Binding-site contacts:
Ligand atom C8 contacts residue ASN120 of chain 1.A at 4.1 Å.
Ligand atom C6 contacts residue ASP462 of chain 1.A at 3.6 Å.
Ligand atom C5 contacts residue GLN133 of chain 1.A at 4.4 Å.
Ligand atom O5 contacts residue ASN120 of chain 1.A at 2.6 Å (h-bond).
Ligand atom C3 contacts residue ASN120 of chain 1.A at 3.9 Å.
Ligand atom C6 contacts residue GLN133 of chain 1.A at 4.1 Å.
Ligand atom C1 contacts residue ASN120 of chain 1.A at 1.6 Å.
Ligand atom C5 contacts residue ASP462 of chain 1.A at 4.1 Å.
Ligand atom C2 contacts residue ASN120 of chain 1.A at 2.6 Å.
Ligand atom C7 contacts residue ASN120 of chain 1.A at 3.0 Å.
Ligand atom O7 contacts residue ASN120 of chain 1.A at 2.6 Å.
Ligand atom C1 contacts residue GLU118 of chain 1.A at 4.2 Å.
Ligand atom C4 contacts residue ASN120 of chain 1.A at 4.4 Å.
Ligand atom O6 contacts residue GLN133 of chain 1.A at 4.0 Å.
Ligand atom O5 contacts residue GLN133 of chain 1.A at 3.5 Å (h-bond).
Ligand atom C5 contacts residue ASN120 of chain 1.A at 3.9 Å.
Ligand atom O5 contacts residue ASP462 of chain 1.A at 4.2 Å.
Ligand atom O5 contacts residue GLU118 of chain 1.A at 4.3 Å.
Ligand atom C8 contacts residue THR111 of chain 1.A at 4.4 Å.
Ligand atom C8 contacts residue LEU109 of chain 1.A at 4.4 Å (hydrophobic).
Ligand atom N2 contacts residue ASN120 of chain 1.A at 2.9 Å (h-bond).

Sequence of chain 1.A:
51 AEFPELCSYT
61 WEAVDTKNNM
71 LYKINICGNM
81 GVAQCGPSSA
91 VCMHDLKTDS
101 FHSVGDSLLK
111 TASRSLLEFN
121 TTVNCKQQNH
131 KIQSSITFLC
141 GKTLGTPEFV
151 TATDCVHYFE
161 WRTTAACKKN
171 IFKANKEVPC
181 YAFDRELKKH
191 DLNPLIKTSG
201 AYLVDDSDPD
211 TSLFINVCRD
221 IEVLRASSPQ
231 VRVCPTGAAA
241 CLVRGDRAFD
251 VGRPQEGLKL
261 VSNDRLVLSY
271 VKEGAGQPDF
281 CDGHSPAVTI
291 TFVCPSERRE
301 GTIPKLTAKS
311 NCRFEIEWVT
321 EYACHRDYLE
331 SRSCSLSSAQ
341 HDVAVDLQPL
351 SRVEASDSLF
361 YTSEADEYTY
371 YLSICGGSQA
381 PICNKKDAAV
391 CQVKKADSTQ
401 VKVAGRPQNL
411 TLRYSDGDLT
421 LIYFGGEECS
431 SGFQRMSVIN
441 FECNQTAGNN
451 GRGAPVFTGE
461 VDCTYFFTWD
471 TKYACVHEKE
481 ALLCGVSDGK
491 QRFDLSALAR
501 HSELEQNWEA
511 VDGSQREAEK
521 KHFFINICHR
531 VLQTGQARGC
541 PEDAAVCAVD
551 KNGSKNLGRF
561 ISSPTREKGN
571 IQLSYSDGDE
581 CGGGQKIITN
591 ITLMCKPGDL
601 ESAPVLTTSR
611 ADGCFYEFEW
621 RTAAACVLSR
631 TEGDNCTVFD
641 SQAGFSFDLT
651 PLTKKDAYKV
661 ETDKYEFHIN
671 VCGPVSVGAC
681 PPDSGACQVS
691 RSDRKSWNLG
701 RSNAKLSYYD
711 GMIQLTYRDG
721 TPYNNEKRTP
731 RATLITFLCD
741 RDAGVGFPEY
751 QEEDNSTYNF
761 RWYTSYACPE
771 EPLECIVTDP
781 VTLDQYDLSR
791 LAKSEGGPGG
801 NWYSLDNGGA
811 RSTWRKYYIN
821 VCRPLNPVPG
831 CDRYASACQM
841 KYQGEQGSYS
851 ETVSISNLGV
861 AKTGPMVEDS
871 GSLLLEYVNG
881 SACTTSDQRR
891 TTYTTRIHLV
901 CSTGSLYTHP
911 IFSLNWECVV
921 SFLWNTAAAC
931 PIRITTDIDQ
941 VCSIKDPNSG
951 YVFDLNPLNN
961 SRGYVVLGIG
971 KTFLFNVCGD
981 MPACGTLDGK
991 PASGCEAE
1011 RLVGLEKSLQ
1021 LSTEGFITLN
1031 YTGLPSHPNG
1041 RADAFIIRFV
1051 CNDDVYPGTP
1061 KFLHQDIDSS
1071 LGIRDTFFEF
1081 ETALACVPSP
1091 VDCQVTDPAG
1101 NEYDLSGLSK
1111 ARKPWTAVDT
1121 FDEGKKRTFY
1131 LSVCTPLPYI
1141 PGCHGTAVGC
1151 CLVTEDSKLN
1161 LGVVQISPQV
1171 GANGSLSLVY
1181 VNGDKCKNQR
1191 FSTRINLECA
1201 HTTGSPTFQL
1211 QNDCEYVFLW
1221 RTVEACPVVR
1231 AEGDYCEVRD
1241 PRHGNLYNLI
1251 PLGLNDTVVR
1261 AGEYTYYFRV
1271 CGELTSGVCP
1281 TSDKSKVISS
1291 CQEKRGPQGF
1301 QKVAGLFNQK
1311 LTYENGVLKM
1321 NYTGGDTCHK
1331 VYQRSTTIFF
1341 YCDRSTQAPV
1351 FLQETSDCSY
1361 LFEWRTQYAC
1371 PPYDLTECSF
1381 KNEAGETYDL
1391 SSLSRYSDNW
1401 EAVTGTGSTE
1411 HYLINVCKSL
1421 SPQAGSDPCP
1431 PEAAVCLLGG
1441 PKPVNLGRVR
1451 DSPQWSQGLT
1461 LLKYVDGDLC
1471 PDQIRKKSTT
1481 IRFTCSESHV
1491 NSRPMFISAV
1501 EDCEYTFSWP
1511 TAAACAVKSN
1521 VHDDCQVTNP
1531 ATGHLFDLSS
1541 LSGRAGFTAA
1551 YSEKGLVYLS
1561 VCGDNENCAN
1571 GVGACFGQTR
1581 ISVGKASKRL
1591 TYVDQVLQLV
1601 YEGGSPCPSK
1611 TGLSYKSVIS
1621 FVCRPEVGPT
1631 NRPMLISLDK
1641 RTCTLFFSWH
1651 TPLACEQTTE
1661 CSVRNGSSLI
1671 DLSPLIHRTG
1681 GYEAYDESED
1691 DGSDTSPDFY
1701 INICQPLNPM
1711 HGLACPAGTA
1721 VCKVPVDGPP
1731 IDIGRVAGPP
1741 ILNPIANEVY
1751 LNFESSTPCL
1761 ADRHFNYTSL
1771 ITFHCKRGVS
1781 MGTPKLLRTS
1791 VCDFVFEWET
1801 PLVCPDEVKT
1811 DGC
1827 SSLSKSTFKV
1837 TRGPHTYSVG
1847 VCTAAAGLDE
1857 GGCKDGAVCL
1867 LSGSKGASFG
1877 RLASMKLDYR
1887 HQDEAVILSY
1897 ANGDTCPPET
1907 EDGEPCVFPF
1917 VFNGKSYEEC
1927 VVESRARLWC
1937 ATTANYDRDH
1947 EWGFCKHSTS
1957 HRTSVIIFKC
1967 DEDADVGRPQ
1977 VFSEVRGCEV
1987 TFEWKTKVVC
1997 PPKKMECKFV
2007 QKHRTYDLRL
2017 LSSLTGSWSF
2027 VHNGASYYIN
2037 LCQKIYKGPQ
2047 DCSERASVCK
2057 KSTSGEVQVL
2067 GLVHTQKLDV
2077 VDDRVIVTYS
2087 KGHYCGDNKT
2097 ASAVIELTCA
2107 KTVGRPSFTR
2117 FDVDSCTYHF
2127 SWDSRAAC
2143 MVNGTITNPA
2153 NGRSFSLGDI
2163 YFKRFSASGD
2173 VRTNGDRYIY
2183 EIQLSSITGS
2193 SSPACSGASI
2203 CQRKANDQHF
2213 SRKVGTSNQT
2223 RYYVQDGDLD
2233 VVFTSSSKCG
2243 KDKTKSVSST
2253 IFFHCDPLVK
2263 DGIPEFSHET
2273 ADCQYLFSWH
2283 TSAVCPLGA

This protein binds this small molecule.
Small molecule (SMILES): CC(=O)N[C@@H]1[C@@H](O)[C@H](O)[C@@H](CO)O[C@H]1O